Sequence of chain 1.C:
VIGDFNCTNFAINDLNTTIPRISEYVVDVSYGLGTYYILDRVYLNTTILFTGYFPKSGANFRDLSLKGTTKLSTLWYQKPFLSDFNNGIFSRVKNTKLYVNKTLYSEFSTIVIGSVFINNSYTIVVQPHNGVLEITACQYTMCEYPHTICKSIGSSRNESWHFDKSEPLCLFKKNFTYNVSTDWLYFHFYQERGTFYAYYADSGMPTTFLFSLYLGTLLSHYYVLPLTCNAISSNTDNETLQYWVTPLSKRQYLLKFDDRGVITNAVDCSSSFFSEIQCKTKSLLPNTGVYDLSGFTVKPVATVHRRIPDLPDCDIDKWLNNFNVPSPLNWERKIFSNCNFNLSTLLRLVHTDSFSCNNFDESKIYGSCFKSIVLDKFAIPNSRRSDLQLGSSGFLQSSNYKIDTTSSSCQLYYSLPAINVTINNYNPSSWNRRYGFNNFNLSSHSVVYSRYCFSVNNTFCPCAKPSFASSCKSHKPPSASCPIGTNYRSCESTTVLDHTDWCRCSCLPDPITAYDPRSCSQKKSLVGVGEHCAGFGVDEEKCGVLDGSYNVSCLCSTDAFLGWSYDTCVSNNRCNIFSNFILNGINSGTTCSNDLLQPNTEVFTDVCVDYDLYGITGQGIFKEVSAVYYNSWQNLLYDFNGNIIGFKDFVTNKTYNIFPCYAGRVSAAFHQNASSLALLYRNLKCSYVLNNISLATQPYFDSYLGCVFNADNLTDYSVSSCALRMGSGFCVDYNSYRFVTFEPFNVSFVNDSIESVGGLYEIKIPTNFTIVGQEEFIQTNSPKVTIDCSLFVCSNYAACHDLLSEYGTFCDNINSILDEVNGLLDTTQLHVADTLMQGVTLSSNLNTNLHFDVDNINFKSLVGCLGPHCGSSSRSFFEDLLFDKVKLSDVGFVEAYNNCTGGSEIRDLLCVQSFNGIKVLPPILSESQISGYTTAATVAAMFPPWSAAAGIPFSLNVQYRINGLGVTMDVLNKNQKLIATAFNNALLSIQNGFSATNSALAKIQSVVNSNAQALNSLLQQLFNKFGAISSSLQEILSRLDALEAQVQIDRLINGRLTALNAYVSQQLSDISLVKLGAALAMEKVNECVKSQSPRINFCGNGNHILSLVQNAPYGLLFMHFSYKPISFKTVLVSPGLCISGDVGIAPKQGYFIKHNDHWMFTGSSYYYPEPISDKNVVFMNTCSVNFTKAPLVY

Binding-site contacts:
Ligand atom C7 contacts residue ASN677 of chain 1.C at 3.2 Å.
Ligand atom O5 contacts residue ASN677 of chain 1.C at 2.4 Å (h-bond).
Ligand atom C8 contacts residue ASN677 of chain 1.C at 4.4 Å.
Ligand atom C1 contacts residue ASN677 of chain 1.C at 1.4 Å.
Ligand atom C3 contacts residue ASN677 of chain 1.C at 3.8 Å.
Ligand atom C4 contacts residue ASN677 of chain 1.C at 4.2 Å.
Ligand atom C8 contacts residue SER656 of chain 1.C at 3.9 Å.
Ligand atom O7 contacts residue ASN677 of chain 1.C at 3.1 Å (h-bond).
Ligand atom C2 contacts residue ASN677 of chain 1.C at 2.4 Å.
Ligand atom C7 contacts residue VAL675 of chain 1.C at 4.1 Å (hydrophobic).
Ligand atom C8 contacts residue VAL675 of chain 1.C at 3.7 Å (hydrophobic).
Ligand atom N2 contacts residue VAL675 of chain 1.C at 4.1 Å.
Ligand atom N2 contacts residue ASN677 of chain 1.C at 2.9 Å (h-bond).
Ligand atom C5 contacts residue ASN677 of chain 1.C at 3.7 Å.

This protein binds this small molecule.
Small molecule (SMILES): CC(=O)N[C@H]1[C@H](O[C@H]2[C@H](O)[C@@H](NC(C)=O)CO[C@@H]2CO)O[C@H](CO)[C@@H](O[C@@H]2O[C@H](CO)[C@@H](O)[C@H](O)[C@@H]2O)[C@@H]1O